Binding-site contacts:
Ligand atom S11 contacts residue THR280 of chain 1.A at 3.8 Å.
Ligand atom S11 contacts residue GLY279 of chain 1.A at 4.1 Å.
Ligand atom C4 contacts residue TYR120 of chain 1.A at 3.5 Å (hydrophobic).
Ligand atom C2 contacts residue ASP81 of chain 1.A at 3.9 Å.
Ligand atom C2 contacts residue LEU79 of chain 1.A at 3.8 Å (hydrophobic).
Ligand atom C4 contacts residue ASP81 of chain 1.A at 3.6 Å.
Ligand atom C4 contacts residue ILE167 of chain 1.A at 4.0 Å (hydrophobic).
Ligand atom C6 contacts residue ASP81 of chain 1.A at 3.6 Å.
Ligand atom N9 contacts residue GLY279 of chain 1.A at 3.8 Å.
Ligand atom N9 contacts residue GLY83 of chain 1.A at 3.8 Å.
Ligand atom N9 contacts residue THR280 of chain 1.A at 4.0 Å.
Ligand atom S11 contacts residue ASP277 of chain 1.A at 4.0 Å.
Ligand atom C6 contacts residue ASP277 of chain 1.A at 3.8 Å.
Ligand atom C1 contacts residue GLY279 of chain 1.A at 4.5 Å.
Ligand atom C1 contacts residue LEU79 of chain 1.A at 4.4 Å (hydrophobic).
Ligand atom C8 contacts residue TYR120 of chain 1.A at 3.7 Å (hydrophobic).
Ligand atom N10 contacts residue SER84 of chain 1.A at 4.3 Å.
Ligand atom C2 contacts residue ILE167 of chain 1.A at 4.4 Å (hydrophobic).
Ligand atom N9 contacts residue ASP81 of chain 1.A at 2.9 Å (salt-bridge).
Ligand atom C4 contacts residue PHE157 of chain 1.A at 4.3 Å (hydrophobic).
Ligand atom C7 contacts residue TYR120 of chain 1.A at 4.1 Å (hydrophobic).
Ligand atom C8 contacts residue ASP81 of chain 1.A at 3.9 Å.
Ligand atom C1 contacts residue PHE157 of chain 1.A at 4.3 Å (hydrophobic).
Ligand atom C5 contacts residue TYR120 of chain 1.A at 4.2 Å (hydrophobic).
Ligand atom C2 contacts residue PHE157 of chain 1.A at 4.3 Å (hydrophobic).
Ligand atom C3 contacts residue GLY279 of chain 1.A at 3.8 Å.
Ligand atom N9 contacts residue ASP277 of chain 1.A at 2.7 Å (salt-bridge).
Ligand atom C6 contacts residue GLY279 of chain 1.A at 4.0 Å.
Ligand atom N10 contacts residue ASP81 of chain 1.A at 2.9 Å (salt-bridge).

Sequence of chain 1.A:
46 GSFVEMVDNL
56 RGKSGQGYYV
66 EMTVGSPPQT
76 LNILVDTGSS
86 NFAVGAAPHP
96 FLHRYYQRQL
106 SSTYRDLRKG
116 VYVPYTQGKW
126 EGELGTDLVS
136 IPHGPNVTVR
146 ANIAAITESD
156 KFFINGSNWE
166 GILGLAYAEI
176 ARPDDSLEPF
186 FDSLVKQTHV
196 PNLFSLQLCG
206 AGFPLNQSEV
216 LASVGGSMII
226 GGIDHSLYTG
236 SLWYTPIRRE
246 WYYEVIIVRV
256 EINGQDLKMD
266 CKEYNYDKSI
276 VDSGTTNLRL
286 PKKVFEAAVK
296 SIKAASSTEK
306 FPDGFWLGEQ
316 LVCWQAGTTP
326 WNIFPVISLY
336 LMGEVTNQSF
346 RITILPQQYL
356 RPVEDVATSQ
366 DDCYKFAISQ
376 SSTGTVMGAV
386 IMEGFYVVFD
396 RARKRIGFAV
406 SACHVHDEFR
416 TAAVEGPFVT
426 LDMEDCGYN

A protein and the small-molecule ligand that binds it are described below.
Small molecule (SMILES): NC1=N[C@@H]2CCCC[C@@H]2CS1